Binding-site contacts:
Ligand atom O7 contacts residue ILE42 of chain 1.A at 3.5 Å.
Ligand atom O7 contacts residue NAG1 of chain 1.D at 3.4 Å (h-bond).
Ligand atom C1 contacts residue SO41 of chain 1.O at 3.7 Å.
Ligand atom O6 contacts residue SO41 of chain 1.O at 3.7 Å.
Ligand atom C7 contacts residue ASN20 of chain 1.A at 3.8 Å.
Ligand atom C1 contacts residue ASN20 of chain 1.A at 1.4 Å.
Ligand atom C8 contacts residue GLU110 of chain 1.A at 3.5 Å.
Ligand atom C7 contacts residue NAG1 of chain 1.D at 3.8 Å.
Ligand atom C5 contacts residue SO41 of chain 1.O at 3.6 Å.
Ligand atom C6 contacts residue GLU201 of chain 1.A at 4.3 Å.
Ligand atom C7 contacts residue SO41 of chain 1.V at 4.5 Å.
Ligand atom C4 contacts residue ASN20 of chain 1.A at 4.2 Å.
Ligand atom C2 contacts residue NAG1 of chain 1.D at 3.6 Å.
Ligand atom C5 contacts residue ASN20 of chain 1.A at 3.6 Å.
Ligand atom C5 contacts residue SO41 of chain 1.V at 4.4 Å.
Ligand atom O6 contacts residue GLU201 of chain 1.A at 4.2 Å.
Ligand atom N2 contacts residue ASN20 of chain 1.A at 2.9 Å (h-bond).
Ligand atom O7 contacts residue LYS185 of chain 1.A at 4.0 Å.
Ligand atom N2 contacts residue NAG1 of chain 1.D at 2.9 Å (h-bond).
Ligand atom C6 contacts residue SO41 of chain 1.O at 3.4 Å.
Ligand atom O7 contacts residue SO41 of chain 1.V at 3.8 Å.
Ligand atom O5 contacts residue ASN20 of chain 1.A at 2.3 Å (h-bond).
Ligand atom C1 contacts residue NAG1 of chain 1.D at 3.4 Å.
Ligand atom C2 contacts residue ASN20 of chain 1.A at 2.5 Å.
Ligand atom C8 contacts residue ILE42 of chain 1.A at 4.0 Å (hydrophobic).
Ligand atom O5 contacts residue SO41 of chain 1.O at 2.8 Å (h-bond).
Ligand atom C8 contacts residue ARG44 of chain 1.A at 4.0 Å.
Ligand atom O7 contacts residue ASN20 of chain 1.A at 4.2 Å.
Ligand atom C3 contacts residue NAG1 of chain 1.D at 4.0 Å.
Ligand atom C3 contacts residue ASN20 of chain 1.A at 3.8 Å.
Ligand atom C1 contacts residue ASN167 of chain 1.A at 4.5 Å.
Ligand atom C6 contacts residue SO41 of chain 1.V at 3.6 Å.
Ligand atom C8 contacts residue NAG1 of chain 1.D at 3.9 Å.
Ligand atom C7 contacts residue ILE42 of chain 1.A at 3.9 Å (hydrophobic).

The small molecule below binds the protein below.
Small molecule (SMILES): CC(=O)N[C@H]1[C@H](O[C@H]2[C@H](O)[C@@H](NC(C)=O)CO[C@@H]2CO)O[C@H](CO)[C@@H](O[C@@H]2O[C@H](CO)[C@@H](O)[C@H](O)[C@H]2NC(C)=O)[C@@H]1O

Sequence of chain 1.A:
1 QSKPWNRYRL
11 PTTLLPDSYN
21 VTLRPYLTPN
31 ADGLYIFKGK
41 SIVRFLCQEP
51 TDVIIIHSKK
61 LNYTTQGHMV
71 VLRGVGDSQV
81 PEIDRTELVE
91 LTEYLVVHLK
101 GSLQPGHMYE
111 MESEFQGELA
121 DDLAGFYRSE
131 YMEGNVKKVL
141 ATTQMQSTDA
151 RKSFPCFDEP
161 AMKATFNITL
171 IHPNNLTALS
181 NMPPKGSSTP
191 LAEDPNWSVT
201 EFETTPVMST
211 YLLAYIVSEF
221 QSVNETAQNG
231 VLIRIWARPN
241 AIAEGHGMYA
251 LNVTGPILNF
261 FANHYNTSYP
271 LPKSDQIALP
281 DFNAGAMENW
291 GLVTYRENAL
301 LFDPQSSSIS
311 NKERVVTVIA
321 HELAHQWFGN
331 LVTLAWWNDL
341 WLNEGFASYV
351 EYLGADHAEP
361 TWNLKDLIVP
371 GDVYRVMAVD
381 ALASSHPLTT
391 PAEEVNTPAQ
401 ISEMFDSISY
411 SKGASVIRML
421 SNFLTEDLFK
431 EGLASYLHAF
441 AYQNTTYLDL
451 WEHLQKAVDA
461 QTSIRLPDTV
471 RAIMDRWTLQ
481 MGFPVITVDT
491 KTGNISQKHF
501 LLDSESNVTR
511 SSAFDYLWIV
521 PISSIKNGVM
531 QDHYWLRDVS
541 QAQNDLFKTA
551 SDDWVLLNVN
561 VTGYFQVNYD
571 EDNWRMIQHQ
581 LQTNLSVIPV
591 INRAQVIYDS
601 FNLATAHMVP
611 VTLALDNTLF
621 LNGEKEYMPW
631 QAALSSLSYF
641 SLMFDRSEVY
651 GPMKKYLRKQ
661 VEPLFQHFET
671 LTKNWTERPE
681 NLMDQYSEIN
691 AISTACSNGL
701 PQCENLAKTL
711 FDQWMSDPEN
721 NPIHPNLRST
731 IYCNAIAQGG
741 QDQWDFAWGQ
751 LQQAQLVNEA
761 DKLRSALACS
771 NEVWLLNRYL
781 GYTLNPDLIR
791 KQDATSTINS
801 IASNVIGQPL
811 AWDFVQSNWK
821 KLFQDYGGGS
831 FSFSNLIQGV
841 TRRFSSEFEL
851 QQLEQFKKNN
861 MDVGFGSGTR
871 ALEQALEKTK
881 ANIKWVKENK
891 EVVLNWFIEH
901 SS